Binding-site contacts:
Ligand atom C20 contacts residue SER222 of chain 1.A at 3.6 Å.
Ligand atom C08 contacts residue THR221 of chain 1.A at 3.4 Å.
Ligand atom C20 contacts residue TRP223 of chain 1.A at 3.3 Å (hydrophobic).
Ligand atom C31 contacts residue HIS59 of chain 1.A at 3.3 Å.
Ligand atom C04 contacts residue GLY224 of chain 1.A at 3.3 Å.
Ligand atom C14 contacts residue HIS59 of chain 1.A at 3.5 Å.
Ligand atom C04 contacts residue GLY226 of chain 1.A at 3.5 Å.
Ligand atom C08 contacts residue SER222 of chain 1.A at 3.7 Å.
Ligand atom C26 contacts residue TYR180 of chain 1.A at 3.6 Å (hydrophobic).
Ligand atom N28 contacts residue GLY105 of chain 1.A at 3.6 Å.
Ligand atom C21 contacts residue GLY105 of chain 1.A at 3.6 Å.
Ligand atom C07 contacts residue CYS199 of chain 1.A at 3.7 Å (hydrophobic).
Ligand atom C20 contacts residue GLY105 of chain 1.A at 3.5 Å.
Ligand atom C23 contacts residue TYR180 of chain 1.A at 3.6 Å (hydrophobic).
Ligand atom C21 contacts residue TRP223 of chain 1.A at 3.3 Å (hydrophobic).
Ligand atom C10 contacts residue SER203 of chain 1.A at 3.3 Å.
Ligand atom C04 contacts residue ALA198 of chain 1.A at 3.5 Å (hydrophobic).
Ligand atom C25 contacts residue TYR180 of chain 1.A at 3.6 Å (hydrophobic).
Ligand atom C22 contacts residue TRP223 of chain 1.A at 3.7 Å (hydrophobic).
Ligand atom C27 contacts residue MET186 of chain 1.A at 3.5 Å (hydrophobic).
Ligand atom N05 contacts residue ALA198 of chain 1.A at 3.1 Å (h-bond).
Ligand atom N11 contacts residue SER222 of chain 1.A at 3.0 Å (h-bond).
Ligand atom N05 contacts residue GLY226 of chain 1.A at 2.9 Å (h-bond).
Ligand atom N06 contacts residue CYS199 of chain 1.A at 3.7 Å.
Ligand atom N06 contacts residue ALA198 of chain 1.A at 3.3 Å (h-bond).
Ligand atom C03 contacts residue GLY224 of chain 1.A at 3.3 Å.
Ligand atom N17 contacts residue HIS59 of chain 1.A at 3.5 Å (h-bond).
Ligand atom N05 contacts residue GLY224 of chain 1.A at 3.4 Å.
Ligand atom C08 contacts residue SER203 of chain 1.A at 3.6 Å.
Ligand atom C31 contacts residue SER222 of chain 1.A at 3.2 Å.
Ligand atom N24 contacts residue TYR180 of chain 1.A at 3.6 Å.
Ligand atom N06 contacts residue GLY224 of chain 1.A at 3.6 Å.
Ligand atom N11 contacts residue SER203 of chain 1.A at 3.3 Å (h-bond).
Ligand atom C03 contacts residue GLY226 of chain 1.A at 3.2 Å.
Ligand atom C26 contacts residue MET186 of chain 1.A at 3.7 Å (hydrophobic).
Ligand atom C23 contacts residue TRP223 of chain 1.A at 3.7 Å (hydrophobic).
Ligand atom C03 contacts residue CYS227 of chain 1.A at 3.7 Å (hydrophobic).
Ligand atom C08 contacts residue CYS199 of chain 1.A at 3.4 Å (hydrophobic).
Ligand atom N05 contacts residue ASP197 of chain 1.A at 2.9 Å (salt-bridge).
Ligand atom N28 contacts residue TYR180 of chain 1.A at 3.7 Å.

This protein binds this small molecule.
Small molecule (SMILES): Cc1cc(N)nc(C)c1CNC(=O)c1cnn(Cc2ccc(Cn3cccn3)cc2)c1

Sequence of chain 1.A:
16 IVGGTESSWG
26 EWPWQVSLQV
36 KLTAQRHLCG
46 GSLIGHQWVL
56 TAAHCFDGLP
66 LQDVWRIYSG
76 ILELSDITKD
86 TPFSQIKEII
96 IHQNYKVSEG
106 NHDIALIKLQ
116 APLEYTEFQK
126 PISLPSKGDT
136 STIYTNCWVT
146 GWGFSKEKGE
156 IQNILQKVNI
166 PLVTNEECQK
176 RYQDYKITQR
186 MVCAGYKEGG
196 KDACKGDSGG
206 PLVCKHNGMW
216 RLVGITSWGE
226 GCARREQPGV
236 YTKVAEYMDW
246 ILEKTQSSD